Binding-site contacts:
Ligand atom C7 contacts residue VAL408 of chain 1.E at 4.3 Å (hydrophobic).
Ligand atom O6 contacts residue ILE290 of chain 1.E at 3.7 Å.
Ligand atom N2 contacts residue ASN269 of chain 1.E at 2.9 Å (h-bond).
Ligand atom C1 contacts residue ASN269 of chain 1.E at 1.4 Å.
Ligand atom C8 contacts residue ASN269 of chain 1.E at 3.6 Å.
Ligand atom C4 contacts residue ASN269 of chain 1.E at 4.3 Å.
Ligand atom C5 contacts residue ASN269 of chain 1.E at 3.7 Å.
Ligand atom O7 contacts residue ASN269 of chain 1.E at 4.0 Å.
Ligand atom C2 contacts residue ASN269 of chain 1.E at 2.5 Å.
Ligand atom O5 contacts residue ASN269 of chain 1.E at 2.4 Å (h-bond).
Ligand atom O7 contacts residue VAL408 of chain 1.E at 3.4 Å.
Ligand atom C7 contacts residue ASN269 of chain 1.E at 3.4 Å.
Ligand atom C6 contacts residue ILE290 of chain 1.E at 4.0 Å (hydrophobic).
Ligand atom C3 contacts residue ASN269 of chain 1.E at 3.8 Å.

A small-molecule ligand and the protein it binds are described below.
Small molecule (SMILES): CC(=O)N[C@H]1[C@H](O[C@H]2[C@H](O)[C@@H](NC(C)=O)CO[C@@H]2CO)O[C@H](CO)[C@@H](O)[C@@H]1O

Sequence of chain 1.E:
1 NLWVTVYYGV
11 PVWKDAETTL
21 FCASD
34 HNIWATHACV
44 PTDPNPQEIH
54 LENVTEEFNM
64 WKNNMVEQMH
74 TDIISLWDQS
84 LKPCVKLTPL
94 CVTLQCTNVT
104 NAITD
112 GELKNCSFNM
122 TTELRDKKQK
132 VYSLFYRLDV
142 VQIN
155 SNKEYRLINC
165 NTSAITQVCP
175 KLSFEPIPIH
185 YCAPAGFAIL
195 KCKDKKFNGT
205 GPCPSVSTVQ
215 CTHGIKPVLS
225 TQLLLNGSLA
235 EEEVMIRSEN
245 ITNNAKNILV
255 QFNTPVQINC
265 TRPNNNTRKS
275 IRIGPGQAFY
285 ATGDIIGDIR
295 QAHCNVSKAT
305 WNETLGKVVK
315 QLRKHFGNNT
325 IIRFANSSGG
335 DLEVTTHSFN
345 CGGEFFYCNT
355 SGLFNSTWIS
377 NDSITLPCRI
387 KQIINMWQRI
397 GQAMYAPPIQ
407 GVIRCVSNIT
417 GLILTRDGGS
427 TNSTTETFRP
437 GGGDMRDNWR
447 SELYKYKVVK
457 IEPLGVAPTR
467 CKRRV